Sequence of chain 1.A:
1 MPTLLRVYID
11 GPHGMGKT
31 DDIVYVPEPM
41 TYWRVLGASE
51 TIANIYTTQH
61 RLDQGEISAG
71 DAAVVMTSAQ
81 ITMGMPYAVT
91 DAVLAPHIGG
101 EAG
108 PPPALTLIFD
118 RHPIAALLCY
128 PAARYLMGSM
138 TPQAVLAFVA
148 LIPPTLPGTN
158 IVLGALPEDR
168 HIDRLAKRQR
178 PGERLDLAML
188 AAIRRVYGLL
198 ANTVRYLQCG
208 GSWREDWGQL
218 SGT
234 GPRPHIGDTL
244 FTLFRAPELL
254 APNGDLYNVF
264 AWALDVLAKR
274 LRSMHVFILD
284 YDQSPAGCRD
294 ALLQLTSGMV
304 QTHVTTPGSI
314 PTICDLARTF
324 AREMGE

Binding-site contacts:
Ligand atom C7 contacts residue TYR127 of chain 1.A at 4.0 Å (hydrophobic).
Ligand atom C3 contacts residue ARP1 of chain 1.E at 0.0 Å.
Ligand atom N5 contacts residue ALA123 of chain 1.A at 3.6 Å.
Ligand atom C9 contacts residue ARG177 of chain 1.A at 3.9 Å.
Ligand atom N5 contacts residue MET83 of chain 1.A at 3.4 Å.
Ligand atom C6 contacts residue ARP1 of chain 1.E at 0.0 Å.
Ligand atom C2 contacts residue ARP1 of chain 1.E at 0.0 Å.
Ligand atom N2 contacts residue ARP1 of chain 1.E at 0.0 Å (h-bond).
Ligand atom C1 contacts residue ARP1 of chain 1.E at 0.0 Å.
Ligand atom C6 contacts residue ARG118 of chain 1.A at 3.7 Å.
Ligand atom C2 contacts residue MET83 of chain 1.A at 3.8 Å (hydrophobic).
Ligand atom C4 contacts residue TYR127 of chain 1.A at 3.6 Å (hydrophobic).
Ligand atom N3 contacts residue ARP1 of chain 1.E at 0.0 Å (h-bond).
Ligand atom N5 contacts residue GLN80 of chain 1.A at 3.7 Å.
Ligand atom O1 contacts residue GLU38 of chain 1.A at 3.1 Å (salt-bridge).
Ligand atom N2 contacts residue TYR127 of chain 1.A at 3.6 Å.
Ligand atom C9 contacts residue ARP1 of chain 1.E at 1.2 Å.
Ligand atom C8 contacts residue ARP1 of chain 1.E at 0.3 Å.
Ligand atom C1 contacts residue TYR127 of chain 1.A at 3.6 Å (hydrophobic).
Ligand atom C1 contacts residue ILE55 of chain 1.A at 3.9 Å (hydrophobic).
Ligand atom C1 contacts residue GLN80 of chain 1.A at 3.8 Å.
Ligand atom C3 contacts residue TYR127 of chain 1.A at 3.8 Å (hydrophobic).
Ligand atom N5 contacts residue ARP1 of chain 1.E at 0.2 Å (h-bond).
Ligand atom C4 contacts residue ARP1 of chain 1.E at 0.0 Å.
Ligand atom C2 contacts residue TYR127 of chain 1.A at 3.7 Å (hydrophobic).
Ligand atom N4 contacts residue TYR127 of chain 1.A at 3.9 Å.
Ligand atom O1 contacts residue ARP1 of chain 1.E at 1.5 Å (h-bond).
Ligand atom N2 contacts residue GLN80 of chain 1.A at 2.8 Å (h-bond).
Ligand atom C7 contacts residue ARP1 of chain 1.E at 0.0 Å.
Ligand atom N4 contacts residue ARP1 of chain 1.E at 0.0 Å (h-bond).
Ligand atom C3 contacts residue MET83 of chain 1.A at 3.6 Å (hydrophobic).
Ligand atom N1 contacts residue ARP1 of chain 1.E at 0.0 Å (h-bond).
Ligand atom C7 contacts residue HIS13 of chain 1.A at 3.8 Å.
Ligand atom C9 contacts residue TRP43 of chain 1.A at 3.9 Å (hydrophobic).
Ligand atom C2 contacts residue GLN80 of chain 1.A at 3.6 Å.
Ligand atom C9 contacts residue ILE52 of chain 1.A at 3.0 Å (hydrophobic).
Ligand atom C4 contacts residue MET83 of chain 1.A at 3.8 Å (hydrophobic).
Ligand atom O1 contacts residue TRP43 of chain 1.A at 3.5 Å.
Ligand atom N1 contacts residue TYR127 of chain 1.A at 3.4 Å.
Ligand atom N2 contacts residue MET83 of chain 1.A at 3.8 Å.

This small molecule binds to this protein.
Small molecule (SMILES): C[C@H](O)Cn1cnc2c(N)ncnc21